Sequence of chain 1.C:
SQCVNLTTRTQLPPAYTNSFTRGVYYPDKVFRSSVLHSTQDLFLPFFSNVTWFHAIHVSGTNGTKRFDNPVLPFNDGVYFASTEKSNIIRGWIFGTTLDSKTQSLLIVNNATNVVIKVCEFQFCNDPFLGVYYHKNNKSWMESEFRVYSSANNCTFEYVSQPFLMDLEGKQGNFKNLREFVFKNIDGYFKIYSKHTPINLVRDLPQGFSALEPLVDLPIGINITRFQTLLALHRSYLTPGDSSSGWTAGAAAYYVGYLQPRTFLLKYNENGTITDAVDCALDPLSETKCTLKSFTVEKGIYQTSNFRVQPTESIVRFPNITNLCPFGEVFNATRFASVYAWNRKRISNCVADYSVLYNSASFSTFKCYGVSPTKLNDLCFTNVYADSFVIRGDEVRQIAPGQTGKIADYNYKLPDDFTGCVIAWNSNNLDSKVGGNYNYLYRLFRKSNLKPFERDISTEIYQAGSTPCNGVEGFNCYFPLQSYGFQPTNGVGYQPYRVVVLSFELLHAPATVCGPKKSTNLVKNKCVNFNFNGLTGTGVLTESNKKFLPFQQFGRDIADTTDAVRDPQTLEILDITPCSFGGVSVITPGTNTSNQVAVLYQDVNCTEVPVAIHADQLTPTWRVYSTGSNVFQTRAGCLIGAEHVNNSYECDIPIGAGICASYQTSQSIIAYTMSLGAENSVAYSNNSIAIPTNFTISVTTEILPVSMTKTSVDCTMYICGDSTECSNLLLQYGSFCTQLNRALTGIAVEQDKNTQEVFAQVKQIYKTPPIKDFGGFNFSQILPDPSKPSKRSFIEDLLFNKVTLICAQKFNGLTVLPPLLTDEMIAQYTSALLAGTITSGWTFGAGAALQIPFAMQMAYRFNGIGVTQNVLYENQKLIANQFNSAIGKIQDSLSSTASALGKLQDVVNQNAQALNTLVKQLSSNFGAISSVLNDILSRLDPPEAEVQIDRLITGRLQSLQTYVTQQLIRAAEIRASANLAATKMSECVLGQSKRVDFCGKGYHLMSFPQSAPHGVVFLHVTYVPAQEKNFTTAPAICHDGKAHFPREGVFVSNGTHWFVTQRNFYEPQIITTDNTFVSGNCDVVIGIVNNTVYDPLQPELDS

Binding-site contacts:
Ligand atom C4 contacts residue ASN234 of chain 1.C at 4.3 Å.
Ligand atom C3 contacts residue ASN234 of chain 1.C at 3.8 Å.
Ligand atom C7 contacts residue ASN234 of chain 1.C at 3.9 Å.
Ligand atom C8 contacts residue THR108 of chain 1.C at 3.6 Å.
Ligand atom C7 contacts residue THR108 of chain 1.C at 3.8 Å.
Ligand atom N2 contacts residue ASN234 of chain 1.C at 2.9 Å (h-bond).
Ligand atom O7 contacts residue ASN234 of chain 1.C at 4.2 Å.
Ligand atom O7 contacts residue THR108 of chain 1.C at 3.2 Å.
Ligand atom C5 contacts residue ASN234 of chain 1.C at 3.7 Å.
Ligand atom C1 contacts residue ASN234 of chain 1.C at 1.4 Å.
Ligand atom O5 contacts residue ASN234 of chain 1.C at 2.4 Å (h-bond).
Ligand atom C2 contacts residue ASN234 of chain 1.C at 2.5 Å.

This small molecule binds to this protein.
Small molecule (SMILES): CC(=O)N[C@@H]1[C@@H](O)[C@H](O)[C@@H](CO)O[C@H]1O